Binding-site contacts:
Ligand atom C29 contacts residue VAL91 of chain 1.B at 3.6 Å (hydrophobic).
Ligand atom C21 contacts residue ALA245 of chain 1.B at 3.6 Å (hydrophobic).
Ligand atom C14 contacts residue MET398 of chain 1.B at 3.8 Å (hydrophobic).
Ligand atom N31 contacts residue VAL91 of chain 1.B at 3.0 Å (h-bond).
Ligand atom C28 contacts residue PHE297 of chain 1.B at 3.8 Å (hydrophobic).
Ligand atom O34 contacts residue ARG90 of chain 1.B at 3.3 Å.
Ligand atom C20 contacts residue SER244 of chain 1.B at 3.8 Å.
Ligand atom C22 contacts residue ASP241 of chain 1.B at 3.8 Å.
Ligand atom C21 contacts residue PHE96 of chain 1.B at 3.9 Å (hydrophobic).
Ligand atom C17 contacts residue SER244 of chain 1.B at 3.6 Å.
Ligand atom C3 contacts residue SER296 of chain 1.B at 3.8 Å.
Ligand atom C16 contacts residue ARG90 of chain 1.B at 3.9 Å.
Ligand atom C14 contacts residue HEM1 of chain 1.H at 3.7 Å.
Ligand atom C14 contacts residue SER249 of chain 1.B at 3.6 Å.
Ligand atom O18 contacts residue ILE180 of chain 1.B at 3.6 Å.
Ligand atom O34 contacts residue VAL91 of chain 1.B at 3.6 Å (h-bond).
Ligand atom C14 contacts residue ILE291 of chain 1.B at 3.8 Å (hydrophobic).
Ligand atom C32 contacts residue VAL91 of chain 1.B at 3.8 Å (hydrophobic).
Ligand atom C20 contacts residue ASP241 of chain 1.B at 3.6 Å.
Ligand atom C8 contacts residue ALA245 of chain 1.B at 3.6 Å (hydrophobic).
Ligand atom C29 contacts residue ARG90 of chain 1.B at 3.7 Å.
Ligand atom C23 contacts residue SER240 of chain 1.B at 3.2 Å.
Ligand atom C15 contacts residue HEM1 of chain 1.H at 3.5 Å.
Ligand atom O26 contacts residue ARG86 of chain 1.B at 3.0 Å (salt-bridge).
Ligand atom C16 contacts residue ILE180 of chain 1.B at 3.8 Å (hydrophobic).
Ligand atom O18 contacts residue SER244 of chain 1.B at 2.6 Å (h-bond).
Ligand atom O34 contacts residue ARG86 of chain 1.B at 2.8 Å (salt-bridge).
Ligand atom C1 contacts residue MET398 of chain 1.B at 3.8 Å (hydrophobic).
Ligand atom C17 contacts residue ILE180 of chain 1.B at 3.9 Å (hydrophobic).
Ligand atom C15 contacts residue LEU292 of chain 1.B at 3.8 Å (hydrophobic).
Ligand atom N24 contacts residue ASP241 of chain 1.B at 2.8 Å (salt-bridge).
Ligand atom C19 contacts residue SER244 of chain 1.B at 3.3 Å.
Ligand atom C2 contacts residue LEU292 of chain 1.B at 3.6 Å (hydrophobic).
Ligand atom N24 contacts residue SER240 of chain 1.B at 3.8 Å.
Ligand atom O26 contacts residue ILE180 of chain 1.B at 3.6 Å.
Ligand atom C13 contacts residue SER249 of chain 1.B at 3.9 Å.
Ligand atom C19 contacts residue ASP241 of chain 1.B at 3.7 Å.
Ligand atom O26 contacts residue ARG90 of chain 1.B at 2.9 Å (salt-bridge).
Ligand atom C23 contacts residue ASP241 of chain 1.B at 3.6 Å.
Ligand atom C13 contacts residue HEM1 of chain 1.H at 3.5 Å.

The protein below binds the small molecule below.
Small molecule (SMILES): CC[C@H]1[C@@H]2C=C[C@@H]3[C@H]4C/C=C\C(=O)NCCC[C@@H]5NC(=O)/C(=C(O)/C=C/[C@@H]4C[C@@H]3[C@H]2C[C@H]1C)C5=O

Sequence of chain 1.B:
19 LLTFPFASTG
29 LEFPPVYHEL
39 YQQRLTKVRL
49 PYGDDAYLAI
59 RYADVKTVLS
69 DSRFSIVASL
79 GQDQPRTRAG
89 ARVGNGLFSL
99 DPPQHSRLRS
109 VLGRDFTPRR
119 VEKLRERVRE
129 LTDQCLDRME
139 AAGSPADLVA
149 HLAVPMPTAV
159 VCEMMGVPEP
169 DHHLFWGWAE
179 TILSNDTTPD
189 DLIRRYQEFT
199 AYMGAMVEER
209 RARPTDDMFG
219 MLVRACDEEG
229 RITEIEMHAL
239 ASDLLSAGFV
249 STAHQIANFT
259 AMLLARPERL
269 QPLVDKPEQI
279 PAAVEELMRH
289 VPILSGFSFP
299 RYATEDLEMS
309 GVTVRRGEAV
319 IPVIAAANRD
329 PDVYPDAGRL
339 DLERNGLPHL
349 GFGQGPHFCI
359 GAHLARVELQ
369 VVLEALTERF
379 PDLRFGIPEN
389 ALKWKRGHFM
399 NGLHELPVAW